Binding-site contacts:
Ligand atom N2 contacts residue PHE547 of chain 1.A at 4.2 Å.
Ligand atom N2 contacts residue ASN549 of chain 1.A at 2.9 Å (h-bond).
Ligand atom O5 contacts residue ASN549 of chain 1.A at 2.4 Å (h-bond).
Ligand atom C6 contacts residue ASN215 of chain 1.A at 4.4 Å.
Ligand atom C7 contacts residue ASN549 of chain 1.A at 3.6 Å.
Ligand atom C1 contacts residue ASN215 of chain 1.A at 4.3 Å.
Ligand atom O7 contacts residue ASN549 of chain 1.A at 4.5 Å.
Ligand atom C8 contacts residue ASP553 of chain 1.A at 3.7 Å.
Ligand atom C1 contacts residue ASN549 of chain 1.A at 1.4 Å.
Ligand atom C2 contacts residue ASN549 of chain 1.A at 2.5 Å.
Ligand atom C8 contacts residue ASN549 of chain 1.A at 3.9 Å.
Ligand atom C1 contacts residue ARG213 of chain 1.A at 3.9 Å.
Ligand atom C3 contacts residue ASN549 of chain 1.A at 3.8 Å.
Ligand atom C8 contacts residue PHE547 of chain 1.A at 4.3 Å (hydrophobic).
Ligand atom O3 contacts residue ARG213 of chain 1.A at 4.3 Å.
Ligand atom C4 contacts residue ARG213 of chain 1.A at 3.9 Å.
Ligand atom O7 contacts residue PHE547 of chain 1.A at 3.1 Å.
Ligand atom O6 contacts residue ARG213 of chain 1.A at 3.4 Å (salt-bridge).
Ligand atom O5 contacts residue ARG213 of chain 1.A at 3.9 Å.
Ligand atom O4 contacts residue ARG213 of chain 1.A at 4.0 Å.
Ligand atom C3 contacts residue ARG213 of chain 1.A at 4.0 Å.
Ligand atom C7 contacts residue PHE547 of chain 1.A at 3.6 Å (hydrophobic).
Ligand atom C4 contacts residue ASN549 of chain 1.A at 4.2 Å.
Ligand atom O5 contacts residue ASN215 of chain 1.A at 3.6 Å.
Ligand atom C2 contacts residue ARG213 of chain 1.A at 3.7 Å.
Ligand atom C8 contacts residue ARG213 of chain 1.A at 3.6 Å.
Ligand atom C5 contacts residue ARG213 of chain 1.A at 4.4 Å.
Ligand atom C5 contacts residue ASN549 of chain 1.A at 3.7 Å.
Ligand atom N2 contacts residue ARG213 of chain 1.A at 4.2 Å.

Sequence of chain 1.A:
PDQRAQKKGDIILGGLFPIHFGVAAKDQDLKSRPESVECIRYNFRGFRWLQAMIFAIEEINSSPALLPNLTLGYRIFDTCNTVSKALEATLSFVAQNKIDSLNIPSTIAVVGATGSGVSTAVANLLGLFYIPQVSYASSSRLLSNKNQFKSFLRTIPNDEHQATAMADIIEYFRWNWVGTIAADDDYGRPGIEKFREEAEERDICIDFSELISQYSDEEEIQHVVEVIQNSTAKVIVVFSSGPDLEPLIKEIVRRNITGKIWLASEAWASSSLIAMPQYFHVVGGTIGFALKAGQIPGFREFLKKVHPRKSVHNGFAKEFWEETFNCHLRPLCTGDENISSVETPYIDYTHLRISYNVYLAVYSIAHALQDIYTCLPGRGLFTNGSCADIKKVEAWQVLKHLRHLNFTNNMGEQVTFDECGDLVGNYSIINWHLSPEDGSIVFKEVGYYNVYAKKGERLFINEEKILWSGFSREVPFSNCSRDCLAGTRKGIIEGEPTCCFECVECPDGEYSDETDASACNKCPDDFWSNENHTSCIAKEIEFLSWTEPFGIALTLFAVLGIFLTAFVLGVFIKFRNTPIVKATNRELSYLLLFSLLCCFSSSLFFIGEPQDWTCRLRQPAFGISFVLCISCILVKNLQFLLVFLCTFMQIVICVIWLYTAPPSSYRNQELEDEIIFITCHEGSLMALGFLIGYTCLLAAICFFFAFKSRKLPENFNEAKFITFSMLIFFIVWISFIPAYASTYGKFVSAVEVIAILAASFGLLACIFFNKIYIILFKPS

A small-molecule ligand and the protein it binds are described below.
Small molecule (SMILES): CC(=O)N[C@H]1[C@H](O[C@H]2[C@H](O)[C@@H](NC(C)=O)CO[C@@H]2CO)O[C@H](CO)[C@@H](O)[C@@H]1O